Sequence of chain 1.C:
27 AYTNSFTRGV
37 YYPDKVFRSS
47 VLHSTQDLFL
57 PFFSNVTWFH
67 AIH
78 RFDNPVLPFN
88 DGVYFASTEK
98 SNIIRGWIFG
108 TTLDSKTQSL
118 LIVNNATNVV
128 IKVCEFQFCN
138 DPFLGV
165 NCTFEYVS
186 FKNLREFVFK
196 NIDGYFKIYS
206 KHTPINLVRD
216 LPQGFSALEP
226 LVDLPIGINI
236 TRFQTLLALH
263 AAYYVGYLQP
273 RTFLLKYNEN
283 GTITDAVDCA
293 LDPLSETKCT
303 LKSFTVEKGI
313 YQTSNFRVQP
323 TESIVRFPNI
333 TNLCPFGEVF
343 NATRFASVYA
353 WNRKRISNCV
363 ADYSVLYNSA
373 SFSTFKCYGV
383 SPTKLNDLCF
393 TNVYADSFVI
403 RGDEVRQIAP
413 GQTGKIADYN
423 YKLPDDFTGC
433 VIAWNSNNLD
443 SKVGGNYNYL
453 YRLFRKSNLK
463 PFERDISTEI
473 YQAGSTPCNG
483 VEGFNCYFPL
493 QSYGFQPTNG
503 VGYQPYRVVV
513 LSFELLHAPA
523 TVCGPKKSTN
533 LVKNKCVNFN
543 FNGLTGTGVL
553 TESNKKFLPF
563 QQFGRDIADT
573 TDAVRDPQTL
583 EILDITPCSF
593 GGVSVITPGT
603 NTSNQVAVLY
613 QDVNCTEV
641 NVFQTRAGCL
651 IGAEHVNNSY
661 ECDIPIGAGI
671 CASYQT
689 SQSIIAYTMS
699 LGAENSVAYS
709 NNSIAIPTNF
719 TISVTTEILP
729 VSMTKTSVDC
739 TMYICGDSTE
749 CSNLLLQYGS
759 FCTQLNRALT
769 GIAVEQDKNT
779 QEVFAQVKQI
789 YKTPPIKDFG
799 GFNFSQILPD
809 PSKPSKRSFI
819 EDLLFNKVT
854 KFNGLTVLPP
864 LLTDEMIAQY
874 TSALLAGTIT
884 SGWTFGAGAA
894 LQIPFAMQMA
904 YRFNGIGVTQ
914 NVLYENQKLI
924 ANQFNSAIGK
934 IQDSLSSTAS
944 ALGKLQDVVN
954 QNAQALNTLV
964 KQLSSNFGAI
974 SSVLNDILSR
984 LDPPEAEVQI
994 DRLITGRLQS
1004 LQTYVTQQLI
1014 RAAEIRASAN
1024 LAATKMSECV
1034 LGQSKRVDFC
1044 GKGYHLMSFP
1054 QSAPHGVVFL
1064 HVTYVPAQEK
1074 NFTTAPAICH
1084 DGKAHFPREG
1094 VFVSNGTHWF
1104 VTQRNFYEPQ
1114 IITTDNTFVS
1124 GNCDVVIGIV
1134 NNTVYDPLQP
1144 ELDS

Binding-site contacts:
Ligand atom O7 contacts residue ASN616 of chain 1.C at 3.0 Å (h-bond).
Ligand atom C3 contacts residue ASN616 of chain 1.C at 3.8 Å.
Ligand atom C1 contacts residue ASN616 of chain 1.C at 1.4 Å.
Ligand atom O5 contacts residue ASN616 of chain 1.C at 2.4 Å (h-bond).
Ligand atom C7 contacts residue ASN616 of chain 1.C at 3.1 Å.
Ligand atom C8 contacts residue ASN616 of chain 1.C at 4.1 Å.
Ligand atom N2 contacts residue ASN616 of chain 1.C at 2.8 Å (h-bond).
Ligand atom C8 contacts residue GLN644 of chain 1.C at 4.4 Å.
Ligand atom C5 contacts residue ASN616 of chain 1.C at 3.7 Å.
Ligand atom C2 contacts residue ASN616 of chain 1.C at 2.4 Å.
Ligand atom C4 contacts residue ASN616 of chain 1.C at 4.2 Å.

The protein below binds the small molecule below.
Small molecule (SMILES): CC(=O)N[C@@H]1[C@@H](O)[C@H](O)[C@@H](CO)O[C@H]1O